Sequence of chain 1.D:
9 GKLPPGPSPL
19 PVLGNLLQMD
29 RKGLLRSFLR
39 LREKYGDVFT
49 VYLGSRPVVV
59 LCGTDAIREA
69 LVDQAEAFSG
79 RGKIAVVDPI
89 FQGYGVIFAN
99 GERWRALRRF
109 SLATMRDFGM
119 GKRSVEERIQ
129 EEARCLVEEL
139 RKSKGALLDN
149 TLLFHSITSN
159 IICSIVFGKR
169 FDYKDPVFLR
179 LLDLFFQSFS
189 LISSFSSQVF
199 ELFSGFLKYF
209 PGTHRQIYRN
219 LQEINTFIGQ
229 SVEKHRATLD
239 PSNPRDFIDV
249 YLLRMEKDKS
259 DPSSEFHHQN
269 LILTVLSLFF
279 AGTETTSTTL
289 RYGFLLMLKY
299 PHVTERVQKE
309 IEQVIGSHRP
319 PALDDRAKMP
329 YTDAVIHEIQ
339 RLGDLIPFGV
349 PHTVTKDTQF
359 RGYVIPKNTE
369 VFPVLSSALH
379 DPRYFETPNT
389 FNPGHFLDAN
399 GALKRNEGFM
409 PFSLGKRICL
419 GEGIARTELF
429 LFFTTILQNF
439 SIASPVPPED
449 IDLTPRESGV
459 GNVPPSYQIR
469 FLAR

This protein binds this small molecule.
Small molecule (SMILES): OC[C@H]1O[C@@](CO)(O[C@H]2O[C@H](CO)[C@@H](O)[C@H](O)[C@H]2O)[C@@H](O)[C@@H]1O

Binding-site contacts:
Ligand atom O4 contacts residue ASP331 of chain 1.D at 2.3 Å (salt-bridge).
Ligand atom C3 contacts residue ARG424 of chain 1.D at 3.8 Å.
Ligand atom O4 contacts residue GLU420 of chain 1.D at 3.7 Å.
Ligand atom C2 contacts residue ARG424 of chain 1.D at 4.0 Å.
Ligand atom C4 contacts residue GLU420 of chain 1.D at 4.4 Å.
Ligand atom C1 contacts residue ARG424 of chain 1.D at 3.1 Å.
Ligand atom C3 contacts residue HIS335 of chain 1.D at 3.8 Å.
Ligand atom C5 contacts residue ASP331 of chain 1.D at 4.5 Å.
Ligand atom O3 contacts residue ARG324 of chain 1.D at 3.9 Å.
Ligand atom O3 contacts residue ARG424 of chain 1.D at 3.5 Å (salt-bridge).
Ligand atom C5 contacts residue ARG424 of chain 1.D at 3.7 Å.
Ligand atom C4 contacts residue LEU401 of chain 1.D at 3.1 Å (hydrophobic).
Ligand atom C4 contacts residue ASP331 of chain 1.D at 3.7 Å.
Ligand atom O5 contacts residue ARG424 of chain 1.D at 3.2 Å (salt-bridge).
Ligand atom C3 contacts residue LEU401 of chain 1.D at 4.0 Å (hydrophobic).
Ligand atom O3 contacts residue ARG403 of chain 1.D at 3.7 Å.
Ligand atom C4 contacts residue ARG424 of chain 1.D at 4.2 Å.
Ligand atom C1 contacts residue HIS335 of chain 1.D at 3.9 Å.
Ligand atom C4 contacts residue HIS335 of chain 1.D at 4.3 Å.
Ligand atom O1 contacts residue ARG424 of chain 1.D at 4.0 Å.
Ligand atom O4 contacts residue HIS335 of chain 1.D at 3.8 Å.
Ligand atom O4 contacts residue LEU401 of chain 1.D at 2.5 Å.
Ligand atom O2 contacts residue ARG403 of chain 1.D at 3.5 Å.
Ligand atom O1 contacts residue HIS335 of chain 1.D at 3.6 Å.
Ligand atom O3 contacts residue LEU401 of chain 1.D at 3.9 Å.
Ligand atom C3 contacts residue ARG424 of chain 1.D at 4.4 Å.
Ligand atom O3 contacts residue HIS335 of chain 1.D at 3.8 Å.
Ligand atom C5 contacts residue LEU401 of chain 1.D at 4.2 Å (hydrophobic).
Ligand atom C1 contacts residue ARG424 of chain 1.D at 4.5 Å.
Ligand atom O4 contacts residue ARG424 of chain 1.D at 4.2 Å.
Ligand atom C2 contacts residue ARG403 of chain 1.D at 4.4 Å.
Ligand atom C5 contacts residue GLU420 of chain 1.D at 4.3 Å.
Ligand atom C6 contacts residue LEU401 of chain 1.D at 4.5 Å (hydrophobic).